Sequence of chain 45.C:
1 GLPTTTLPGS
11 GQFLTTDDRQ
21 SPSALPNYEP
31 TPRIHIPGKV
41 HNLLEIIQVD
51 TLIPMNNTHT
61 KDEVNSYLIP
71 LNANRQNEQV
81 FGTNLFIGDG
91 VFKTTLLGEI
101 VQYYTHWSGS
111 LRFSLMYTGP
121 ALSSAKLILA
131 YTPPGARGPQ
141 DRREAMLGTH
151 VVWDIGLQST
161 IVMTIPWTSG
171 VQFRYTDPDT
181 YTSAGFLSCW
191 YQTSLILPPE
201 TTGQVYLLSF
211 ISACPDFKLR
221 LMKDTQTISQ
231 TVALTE

Sequence of chain 45.A:
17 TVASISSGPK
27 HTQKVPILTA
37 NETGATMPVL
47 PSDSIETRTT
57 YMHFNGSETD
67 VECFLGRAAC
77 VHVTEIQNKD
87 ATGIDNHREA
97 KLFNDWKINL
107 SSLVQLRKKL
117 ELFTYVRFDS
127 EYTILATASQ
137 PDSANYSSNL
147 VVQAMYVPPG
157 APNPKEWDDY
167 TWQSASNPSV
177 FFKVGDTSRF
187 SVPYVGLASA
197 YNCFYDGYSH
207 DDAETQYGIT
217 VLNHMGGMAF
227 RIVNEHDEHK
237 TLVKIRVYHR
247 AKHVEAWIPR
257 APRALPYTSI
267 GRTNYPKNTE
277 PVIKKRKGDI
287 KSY

The protein below binds the small molecule below.
Small molecule (SMILES): Cc1cc(CCCCCCCOc2ccc(C3=N[C@@H](C)CO3)cc2)on1

Binding-site contacts:
Ligand atom C5 contacts residue TYR152 of chain 45.A at 3.8 Å (hydrophobic).
Ligand atom C4B contacts residue LEU106 of chain 45.A at 3.7 Å (hydrophobic).
Ligand atom C2C contacts residue VAL188 of chain 45.A at 3.2 Å (hydrophobic).
Ligand atom C3C contacts residue VAL188 of chain 45.A at 3.3 Å (hydrophobic).
Ligand atom O1B contacts residue MET221 of chain 45.A at 3.4 Å.
Ligand atom C6C contacts residue MET221 of chain 45.A at 3.7 Å (hydrophobic).
Ligand atom C4 contacts residue TYR152 of chain 45.A at 3.9 Å (hydrophobic).
Ligand atom C4 contacts residue MET224 of chain 45.A at 3.8 Å (hydrophobic).
Ligand atom O1 contacts residue PHE186 of chain 45.A at 3.5 Å.
Ligand atom C1B contacts residue MET221 of chain 45.A at 3.8 Å (hydrophobic).
Ligand atom N2 contacts residue PHE186 of chain 45.A at 3.7 Å.
Ligand atom C5B contacts residue LEU106 of chain 45.A at 3.5 Å (hydrophobic).
Ligand atom C6B contacts residue LEU106 of chain 45.A at 3.9 Å (hydrophobic).
Ligand atom C31 contacts residue SER175 of chain 45.A at 3.6 Å.
Ligand atom N2 contacts residue ALA24 of chain 45.C at 3.4 Å.
Ligand atom C3B contacts residue MET221 of chain 45.A at 3.8 Å (hydrophobic).
Ligand atom C5C contacts residue TYR128 of chain 45.A at 3.5 Å (hydrophobic).
Ligand atom C5C contacts residue ILE104 of chain 45.A at 3.8 Å (hydrophobic).
Ligand atom C5 contacts residue PHE186 of chain 45.A at 3.5 Å (hydrophobic).
Ligand atom C31 contacts residue ALA150 of chain 45.A at 3.5 Å (hydrophobic).
Ligand atom C5B contacts residue TYR197 of chain 45.A at 3.7 Å (hydrophobic).
Ligand atom O1 contacts residue TYR152 of chain 45.A at 3.9 Å.
Ligand atom C2B contacts residue MET221 of chain 45.A at 3.5 Å (hydrophobic).
Ligand atom C4C contacts residue TYR152 of chain 45.A at 3.8 Å (hydrophobic).
Ligand atom C6B contacts residue TYR197 of chain 45.A at 3.6 Å (hydrophobic).
Ligand atom C4A contacts residue ASN219 of chain 45.A at 3.5 Å.
Ligand atom C3 contacts residue PRO174 of chain 45.A at 3.8 Å (hydrophobic).
Ligand atom C3 contacts residue PHE186 of chain 45.A at 3.8 Å (hydrophobic).
Ligand atom C7C contacts residue TYR128 of chain 45.A at 3.6 Å (hydrophobic).
Ligand atom CM1 contacts residue SER107 of chain 45.A at 3.9 Å.
Ligand atom C3C contacts residue TYR128 of chain 45.A at 3.9 Å (hydrophobic).
Ligand atom C6C contacts residue VAL191 of chain 45.A at 3.2 Å (hydrophobic).
Ligand atom O1B contacts residue TYR128 of chain 45.A at 3.9 Å.
Ligand atom O1 contacts residue ALA24 of chain 45.C at 3.6 Å.
Ligand atom C31 contacts residue VAL176 of chain 45.A at 3.3 Å (hydrophobic).
Ligand atom N3A contacts residue ASN219 of chain 45.A at 3.0 Å (h-bond).
Ligand atom C31 contacts residue PRO174 of chain 45.A at 3.4 Å (hydrophobic).
Ligand atom O1 contacts residue VAL188 of chain 45.A at 3.8 Å.
Ligand atom C7C contacts residue TYR197 of chain 45.A at 3.8 Å (hydrophobic).
Ligand atom C4 contacts residue PHE186 of chain 45.A at 3.6 Å (hydrophobic).